Sequence of chain 1.C:
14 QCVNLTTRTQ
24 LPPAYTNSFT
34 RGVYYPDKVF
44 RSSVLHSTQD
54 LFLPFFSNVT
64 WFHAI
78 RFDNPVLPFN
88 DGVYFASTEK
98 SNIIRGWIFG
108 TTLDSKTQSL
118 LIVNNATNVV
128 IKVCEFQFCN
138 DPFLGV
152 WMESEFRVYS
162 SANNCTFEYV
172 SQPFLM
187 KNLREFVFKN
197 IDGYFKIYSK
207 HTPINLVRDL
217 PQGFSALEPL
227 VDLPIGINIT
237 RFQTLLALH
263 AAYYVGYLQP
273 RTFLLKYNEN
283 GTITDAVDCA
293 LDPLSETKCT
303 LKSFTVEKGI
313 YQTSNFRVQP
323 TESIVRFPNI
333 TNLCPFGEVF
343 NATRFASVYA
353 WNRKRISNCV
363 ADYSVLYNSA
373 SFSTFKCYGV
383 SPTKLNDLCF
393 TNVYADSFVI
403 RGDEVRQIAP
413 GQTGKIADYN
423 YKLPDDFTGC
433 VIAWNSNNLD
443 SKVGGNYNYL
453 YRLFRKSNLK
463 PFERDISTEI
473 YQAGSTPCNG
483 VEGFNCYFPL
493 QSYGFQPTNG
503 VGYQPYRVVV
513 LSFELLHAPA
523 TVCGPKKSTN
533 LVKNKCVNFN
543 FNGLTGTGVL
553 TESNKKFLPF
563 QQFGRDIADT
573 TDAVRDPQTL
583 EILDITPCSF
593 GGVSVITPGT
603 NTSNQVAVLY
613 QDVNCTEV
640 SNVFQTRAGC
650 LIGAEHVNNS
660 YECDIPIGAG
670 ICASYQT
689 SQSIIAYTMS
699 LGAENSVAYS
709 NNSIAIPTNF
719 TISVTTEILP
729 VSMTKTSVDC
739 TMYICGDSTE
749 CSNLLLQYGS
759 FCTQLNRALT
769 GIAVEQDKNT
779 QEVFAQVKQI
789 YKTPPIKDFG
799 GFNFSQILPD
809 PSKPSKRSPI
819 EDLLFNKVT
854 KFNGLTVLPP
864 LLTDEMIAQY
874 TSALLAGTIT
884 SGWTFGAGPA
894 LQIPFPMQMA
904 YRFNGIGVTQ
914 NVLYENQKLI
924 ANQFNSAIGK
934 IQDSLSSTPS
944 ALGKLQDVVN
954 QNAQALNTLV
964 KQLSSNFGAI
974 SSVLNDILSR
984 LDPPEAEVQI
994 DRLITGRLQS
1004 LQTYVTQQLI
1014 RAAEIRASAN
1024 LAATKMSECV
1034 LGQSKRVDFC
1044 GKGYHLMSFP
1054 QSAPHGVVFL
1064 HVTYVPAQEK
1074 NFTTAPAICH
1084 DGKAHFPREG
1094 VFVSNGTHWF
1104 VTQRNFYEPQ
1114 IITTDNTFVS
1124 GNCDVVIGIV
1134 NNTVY

Binding-site contacts:
Ligand atom C1 contacts residue ILE1130 of chain 1.C at 4.3 Å (hydrophobic).
Ligand atom O7 contacts residue ASN709 of chain 1.C at 2.8 Å (h-bond).
Ligand atom C8 contacts residue ASN710 of chain 1.C at 3.7 Å.
Ligand atom O5 contacts residue ILE1130 of chain 1.C at 3.5 Å.
Ligand atom O5 contacts residue ASP796 of chain 1.B at 4.2 Å.
Ligand atom O7 contacts residue ASN710 of chain 1.C at 3.5 Å.
Ligand atom C7 contacts residue ASN709 of chain 1.C at 3.4 Å.
Ligand atom C5 contacts residue ASN709 of chain 1.C at 3.6 Å.
Ligand atom C4 contacts residue ASN709 of chain 1.C at 4.2 Å.
Ligand atom C7 contacts residue ASN710 of chain 1.C at 4.3 Å.
Ligand atom C6 contacts residue ILE1130 of chain 1.C at 4.2 Å (hydrophobic).
Ligand atom C2 contacts residue ASN709 of chain 1.C at 2.5 Å.
Ligand atom N2 contacts residue ASN709 of chain 1.C at 3.0 Å (h-bond).
Ligand atom O6 contacts residue ILE1130 of chain 1.C at 3.7 Å.
Ligand atom C8 contacts residue ASN709 of chain 1.C at 3.7 Å.
Ligand atom C8 contacts residue SER708 of chain 1.C at 3.8 Å.
Ligand atom C1 contacts residue ASN709 of chain 1.C at 1.4 Å.
Ligand atom C5 contacts residue ASP796 of chain 1.B at 4.3 Å.
Ligand atom C5 contacts residue ILE1130 of chain 1.C at 4.4 Å (hydrophobic).
Ligand atom O5 contacts residue ASN709 of chain 1.C at 2.3 Å (h-bond).
Ligand atom C1 contacts residue ASP796 of chain 1.B at 3.8 Å.
Ligand atom C3 contacts residue ASN709 of chain 1.C at 3.8 Å.

The protein below binds the small molecule below.
Small molecule (SMILES): CC(=O)N[C@@H]1[C@@H](O)[C@H](O)[C@@H](CO)O[C@H]1O

Sequence of chain 1.B:
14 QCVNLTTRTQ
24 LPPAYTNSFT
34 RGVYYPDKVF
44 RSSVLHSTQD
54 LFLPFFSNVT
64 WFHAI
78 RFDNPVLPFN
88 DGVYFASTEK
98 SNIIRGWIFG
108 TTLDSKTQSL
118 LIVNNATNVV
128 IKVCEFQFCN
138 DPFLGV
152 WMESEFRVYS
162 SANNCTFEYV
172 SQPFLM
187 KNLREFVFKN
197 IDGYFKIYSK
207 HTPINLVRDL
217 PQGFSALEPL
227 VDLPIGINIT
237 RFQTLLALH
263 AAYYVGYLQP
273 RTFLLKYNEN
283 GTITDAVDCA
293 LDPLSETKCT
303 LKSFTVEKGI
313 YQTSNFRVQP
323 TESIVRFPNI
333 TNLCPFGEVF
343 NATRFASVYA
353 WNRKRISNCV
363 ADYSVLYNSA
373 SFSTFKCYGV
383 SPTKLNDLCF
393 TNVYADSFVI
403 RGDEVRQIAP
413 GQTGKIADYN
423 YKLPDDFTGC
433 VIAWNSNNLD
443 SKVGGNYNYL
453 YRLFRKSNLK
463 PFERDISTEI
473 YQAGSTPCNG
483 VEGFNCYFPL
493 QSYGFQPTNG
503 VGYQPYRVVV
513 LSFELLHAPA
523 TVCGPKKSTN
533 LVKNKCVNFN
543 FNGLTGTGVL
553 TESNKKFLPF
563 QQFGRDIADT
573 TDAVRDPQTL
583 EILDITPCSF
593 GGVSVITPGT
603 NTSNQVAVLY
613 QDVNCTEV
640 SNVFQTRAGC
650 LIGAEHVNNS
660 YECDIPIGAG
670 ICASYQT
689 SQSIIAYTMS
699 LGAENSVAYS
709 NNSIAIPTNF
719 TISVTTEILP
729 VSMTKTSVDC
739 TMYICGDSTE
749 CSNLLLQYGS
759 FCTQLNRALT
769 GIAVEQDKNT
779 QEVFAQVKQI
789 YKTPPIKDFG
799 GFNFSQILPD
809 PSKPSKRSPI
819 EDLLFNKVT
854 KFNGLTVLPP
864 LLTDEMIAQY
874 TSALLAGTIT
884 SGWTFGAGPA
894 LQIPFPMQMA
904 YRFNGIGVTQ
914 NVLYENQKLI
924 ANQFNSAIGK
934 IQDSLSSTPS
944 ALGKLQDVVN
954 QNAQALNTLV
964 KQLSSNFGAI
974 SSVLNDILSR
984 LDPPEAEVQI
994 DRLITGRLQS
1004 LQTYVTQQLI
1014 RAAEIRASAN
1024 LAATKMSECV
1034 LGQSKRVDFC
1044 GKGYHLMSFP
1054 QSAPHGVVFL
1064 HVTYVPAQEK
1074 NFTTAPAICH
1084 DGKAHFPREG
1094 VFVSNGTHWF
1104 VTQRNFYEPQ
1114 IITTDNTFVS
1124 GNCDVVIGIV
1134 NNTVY